Sequence of chain 2.A:
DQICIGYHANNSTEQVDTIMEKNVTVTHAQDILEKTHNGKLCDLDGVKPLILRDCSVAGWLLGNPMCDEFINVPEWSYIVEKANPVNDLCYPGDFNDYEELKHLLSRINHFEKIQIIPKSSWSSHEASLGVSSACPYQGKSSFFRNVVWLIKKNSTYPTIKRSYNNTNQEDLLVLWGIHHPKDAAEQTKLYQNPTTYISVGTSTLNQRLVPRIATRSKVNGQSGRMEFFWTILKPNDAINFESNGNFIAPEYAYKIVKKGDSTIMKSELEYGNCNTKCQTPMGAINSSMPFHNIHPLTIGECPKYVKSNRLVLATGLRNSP

Sequence of chain 1.A:
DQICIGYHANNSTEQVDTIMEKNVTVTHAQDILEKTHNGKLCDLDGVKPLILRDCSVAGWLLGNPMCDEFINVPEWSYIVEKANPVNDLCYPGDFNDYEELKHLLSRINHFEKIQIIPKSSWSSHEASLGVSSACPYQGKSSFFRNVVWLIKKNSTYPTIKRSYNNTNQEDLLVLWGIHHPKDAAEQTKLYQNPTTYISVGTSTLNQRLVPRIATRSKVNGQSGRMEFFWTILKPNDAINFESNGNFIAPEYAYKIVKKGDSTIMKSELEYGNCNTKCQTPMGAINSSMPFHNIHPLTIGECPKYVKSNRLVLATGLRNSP

Binding-site contacts:
Ligand atom C7 contacts residue ALA238 of chain 1.A at 4.3 Å (hydrophobic).
Ligand atom C5 contacts residue ASN165 of chain 1.A at 3.6 Å.
Ligand atom O6 contacts residue THR167 of chain 1.A at 4.2 Å.
Ligand atom C8 contacts residue ASP237 of chain 1.A at 4.2 Å.
Ligand atom O4 contacts residue ASN236 of chain 1.A at 3.8 Å.
Ligand atom C1 contacts residue ASN236 of chain 1.A at 3.9 Å.
Ligand atom C8 contacts residue ALA238 of chain 1.A at 3.9 Å (hydrophobic).
Ligand atom C8 contacts residue ASN236 of chain 1.A at 4.0 Å.
Ligand atom C3 contacts residue ASN165 of chain 1.A at 3.9 Å.
Ligand atom C7 contacts residue ASN165 of chain 1.A at 3.9 Å.
Ligand atom C4 contacts residue ASN236 of chain 1.A at 4.1 Å.
Ligand atom C3 contacts residue ASN236 of chain 1.A at 3.8 Å.
Ligand atom C2 contacts residue ASN236 of chain 1.A at 3.8 Å.
Ligand atom O5 contacts residue ASN165 of chain 1.A at 2.3 Å (h-bond).
Ligand atom N2 contacts residue ASN165 of chain 1.A at 3.0 Å (h-bond).
Ligand atom N2 contacts residue ASN236 of chain 1.A at 3.0 Å (h-bond).
Ligand atom C4 contacts residue ASN165 of chain 1.A at 4.2 Å.
Ligand atom C8 contacts residue SER217 of chain 2.A at 3.6 Å.
Ligand atom C5 contacts residue ASN236 of chain 1.A at 3.7 Å.
Ligand atom O5 contacts residue ASN236 of chain 1.A at 4.5 Å.
Ligand atom O7 contacts residue ASN165 of chain 1.A at 4.2 Å.
Ligand atom C1 contacts residue ASN165 of chain 1.A at 1.4 Å.
Ligand atom O7 contacts residue ASN236 of chain 1.A at 3.6 Å.
Ligand atom O3 contacts residue ASN236 of chain 1.A at 4.4 Å.
Ligand atom C2 contacts residue ASN165 of chain 1.A at 2.6 Å.
Ligand atom C7 contacts residue ASN236 of chain 1.A at 4.0 Å.

This protein binds this small molecule.
Small molecule (SMILES): CC(=O)N[C@H]1[C@@H](O[C@H]2[C@H](O)[C@@H](NC(C)=O)CO[C@@H]2CO)O[C@H](CO)[C@@H](O[C@H]2O[C@H](CO[C@H]3O[C@H](CO)[C@@H](O)[C@H](O)[C@@H]3O)[C@@H](O)[C@H](O[C@@H]3O[C@H](CO)[C@@H](O)[C@H](O)[C@@H]3O)[C@@H]2O)[C@@H]1O